Sequence of chain 57.E:
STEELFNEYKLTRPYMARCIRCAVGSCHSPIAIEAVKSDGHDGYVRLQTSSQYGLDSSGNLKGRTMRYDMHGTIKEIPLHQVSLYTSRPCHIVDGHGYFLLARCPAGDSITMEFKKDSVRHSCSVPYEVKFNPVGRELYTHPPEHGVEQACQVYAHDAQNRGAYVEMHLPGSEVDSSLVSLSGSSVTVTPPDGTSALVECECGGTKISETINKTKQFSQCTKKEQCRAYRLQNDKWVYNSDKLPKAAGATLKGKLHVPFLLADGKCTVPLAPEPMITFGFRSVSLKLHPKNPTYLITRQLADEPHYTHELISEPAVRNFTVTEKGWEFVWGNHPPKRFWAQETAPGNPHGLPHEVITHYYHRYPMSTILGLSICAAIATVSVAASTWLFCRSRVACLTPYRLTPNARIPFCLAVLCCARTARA

Binding-site contacts:
Ligand atom O4 contacts residue ASN318 of chain 57.E at 4.4 Å.
Ligand atom C5 contacts residue SER284 of chain 57.E at 4.5 Å.
Ligand atom C6 contacts residue ASN318 of chain 57.E at 3.3 Å.
Ligand atom C6 contacts residue SER284 of chain 57.E at 3.2 Å.
Ligand atom O6 contacts residue SER284 of chain 57.E at 2.9 Å (h-bond).
Ligand atom O6 contacts residue ASN318 of chain 57.E at 3.3 Å.
Ligand atom O5 contacts residue SER284 of chain 57.E at 4.4 Å.

This protein binds this small molecule.
Small molecule (SMILES): CC(=O)N[C@@H]1[C@@H](O)[C@H](O)[C@@H](CO)O[C@H]1O